Sequence of chain 1.D:
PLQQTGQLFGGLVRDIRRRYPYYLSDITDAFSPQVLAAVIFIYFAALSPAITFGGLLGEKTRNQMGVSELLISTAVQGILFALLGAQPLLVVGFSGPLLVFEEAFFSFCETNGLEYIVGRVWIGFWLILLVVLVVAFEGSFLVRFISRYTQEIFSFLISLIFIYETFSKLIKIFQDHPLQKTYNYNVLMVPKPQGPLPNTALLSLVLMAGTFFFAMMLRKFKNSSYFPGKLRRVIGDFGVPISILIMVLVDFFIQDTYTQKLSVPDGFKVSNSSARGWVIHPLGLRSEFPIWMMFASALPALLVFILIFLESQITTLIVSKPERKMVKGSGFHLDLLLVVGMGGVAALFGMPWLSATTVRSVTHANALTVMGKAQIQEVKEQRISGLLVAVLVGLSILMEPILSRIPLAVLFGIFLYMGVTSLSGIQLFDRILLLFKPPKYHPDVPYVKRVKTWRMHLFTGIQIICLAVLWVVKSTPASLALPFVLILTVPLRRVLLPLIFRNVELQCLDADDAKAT

Binding-site contacts:
Ligand atom O6 contacts residue SER644 of chain 1.D at 4.4 Å.
Ligand atom O5 contacts residue ARG432 of chain 1.D at 4.4 Å.
Ligand atom C2 contacts residue ASN642 of chain 1.D at 2.4 Å.
Ligand atom C8 contacts residue ASN433 of chain 1.D at 3.8 Å.
Ligand atom C5 contacts residue ARG432 of chain 1.D at 4.1 Å.
Ligand atom C7 contacts residue ASN433 of chain 1.D at 3.9 Å.
Ligand atom O7 contacts residue ASN642 of chain 1.D at 4.2 Å.
Ligand atom C2 contacts residue ARG432 of chain 1.D at 3.9 Å.
Ligand atom C3 contacts residue ASN642 of chain 1.D at 3.8 Å.
Ligand atom C1 contacts residue ARG432 of chain 1.D at 4.0 Å.
Ligand atom N2 contacts residue ARG432 of chain 1.D at 4.3 Å.
Ligand atom O6 contacts residue ALA645 of chain 1.D at 4.1 Å.
Ligand atom C1 contacts residue ASN642 of chain 1.D at 1.4 Å.
Ligand atom O7 contacts residue ARG432 of chain 1.D at 3.8 Å.
Ligand atom N2 contacts residue ASN642 of chain 1.D at 2.9 Å (h-bond).
Ligand atom O5 contacts residue ASN642 of chain 1.D at 2.4 Å (h-bond).
Ligand atom O5 contacts residue ALA645 of chain 1.D at 4.2 Å.
Ligand atom C7 contacts residue ARG432 of chain 1.D at 4.3 Å.
Ligand atom C7 contacts residue ASN642 of chain 1.D at 3.8 Å.
Ligand atom C5 contacts residue ASN642 of chain 1.D at 3.7 Å.
Ligand atom O7 contacts residue ASN433 of chain 1.D at 3.6 Å (h-bond).
Ligand atom C4 contacts residue ASN642 of chain 1.D at 4.2 Å.

The protein below binds the small molecule below.
Small molecule (SMILES): CC(=O)N[C@H]1[C@H](O[C@H]2[C@H](O)[C@@H](NC(C)=O)CO[C@@H]2CO)O[C@H](CO)[C@@H](O)[C@@H]1O